Sequence of chain 17.C:
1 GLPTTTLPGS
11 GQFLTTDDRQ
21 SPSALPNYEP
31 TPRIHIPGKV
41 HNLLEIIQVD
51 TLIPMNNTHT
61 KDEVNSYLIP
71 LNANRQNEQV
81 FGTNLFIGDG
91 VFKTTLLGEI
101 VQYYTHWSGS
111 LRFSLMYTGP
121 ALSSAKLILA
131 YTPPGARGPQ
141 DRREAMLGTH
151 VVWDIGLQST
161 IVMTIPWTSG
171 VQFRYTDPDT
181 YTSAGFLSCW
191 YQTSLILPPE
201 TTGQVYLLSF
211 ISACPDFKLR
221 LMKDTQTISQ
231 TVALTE

Binding-site contacts:
Ligand atom C5B contacts residue TYR152 of chain 17.A at 3.5 Å (hydrophobic).
Ligand atom C1C contacts residue TYR128 of chain 17.A at 3.5 Å (hydrophobic).
Ligand atom O1A contacts residue PRO174 of chain 17.A at 3.5 Å.
Ligand atom CM4 contacts residue VAL176 of chain 17.A at 3.8 Å (hydrophobic).
Ligand atom C2A contacts residue PHE186 of chain 17.A at 3.5 Å (hydrophobic).
Ligand atom C2A contacts residue TYR152 of chain 17.A at 3.7 Å (hydrophobic).
Ligand atom F3 contacts residue SER175 of chain 17.A at 2.8 Å.
Ligand atom N1A contacts residue ALA24 of chain 17.C at 3.2 Å.
Ligand atom CM6 contacts residue VAL188 of chain 17.A at 3.8 Å (hydrophobic).
Ligand atom O1 contacts residue MET221 of chain 17.A at 3.7 Å.
Ligand atom F3 contacts residue MET151 of chain 17.A at 3.7 Å.
Ligand atom C4 contacts residue TYR197 of chain 17.A at 3.4 Å (hydrophobic).
Ligand atom N3A contacts residue TYR152 of chain 17.A at 3.8 Å.
Ligand atom CM4 contacts residue ALA150 of chain 17.A at 3.6 Å (hydrophobic).
Ligand atom C2C contacts residue TYR128 of chain 17.A at 3.2 Å (hydrophobic).
Ligand atom F3 contacts residue ALA150 of chain 17.A at 2.7 Å.
Ligand atom C1C contacts residue TYR197 of chain 17.A at 3.5 Å (hydrophobic).
Ligand atom CM2 contacts residue MET224 of chain 17.A at 3.5 Å (hydrophobic).
Ligand atom F1 contacts residue MET224 of chain 17.A at 3.6 Å.
Ligand atom CM2 contacts residue ILE104 of chain 17.A at 3.6 Å (hydrophobic).
Ligand atom F3 contacts residue TYR152 of chain 17.A at 3.6 Å.
Ligand atom N1A contacts residue PRO174 of chain 17.A at 3.5 Å.
Ligand atom C6B contacts residue TYR152 of chain 17.A at 3.6 Å (hydrophobic).
Ligand atom F3 contacts residue PRO174 of chain 17.A at 2.9 Å.
Ligand atom F2 contacts residue VAL176 of chain 17.A at 2.7 Å.
Ligand atom C3C contacts residue TYR128 of chain 17.A at 3.3 Å (hydrophobic).
Ligand atom CM6 contacts residue TYR152 of chain 17.A at 3.4 Å (hydrophobic).
Ligand atom F1 contacts residue PHE186 of chain 17.A at 3.8 Å.
Ligand atom O1A contacts residue ALA24 of chain 17.C at 3.3 Å.
Ligand atom F3 contacts residue VAL176 of chain 17.A at 3.6 Å.
Ligand atom C3A contacts residue PHE186 of chain 17.A at 3.7 Å (hydrophobic).
Ligand atom N3A contacts residue PHE186 of chain 17.A at 3.4 Å.
Ligand atom C3 contacts residue LEU106 of chain 17.A at 3.8 Å (hydrophobic).
Ligand atom C2C contacts residue ILE104 of chain 17.A at 3.8 Å (hydrophobic).
Ligand atom F1 contacts residue ALA150 of chain 17.A at 3.8 Å.
Ligand atom CM3 contacts residue ASN219 of chain 17.A at 3.8 Å.
Ligand atom C2B contacts residue ILE104 of chain 17.A at 3.8 Å (hydrophobic).
Ligand atom CM2 contacts residue TYR128 of chain 17.A at 3.4 Å (hydrophobic).
Ligand atom C3B contacts residue MET224 of chain 17.A at 3.6 Å (hydrophobic).
Ligand atom CM6 contacts residue LEU25 of chain 17.C at 3.8 Å (hydrophobic).

Sequence of chain 17.A:
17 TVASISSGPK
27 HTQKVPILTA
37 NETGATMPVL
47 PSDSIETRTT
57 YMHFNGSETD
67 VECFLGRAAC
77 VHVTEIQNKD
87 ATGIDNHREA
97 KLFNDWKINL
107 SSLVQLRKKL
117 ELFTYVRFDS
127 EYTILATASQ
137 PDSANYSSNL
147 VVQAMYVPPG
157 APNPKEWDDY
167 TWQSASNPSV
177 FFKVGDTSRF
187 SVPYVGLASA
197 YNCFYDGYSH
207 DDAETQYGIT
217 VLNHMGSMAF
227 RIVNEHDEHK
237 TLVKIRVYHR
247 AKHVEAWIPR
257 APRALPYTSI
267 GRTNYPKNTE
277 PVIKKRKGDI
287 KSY

Sequence of chain 18.C:
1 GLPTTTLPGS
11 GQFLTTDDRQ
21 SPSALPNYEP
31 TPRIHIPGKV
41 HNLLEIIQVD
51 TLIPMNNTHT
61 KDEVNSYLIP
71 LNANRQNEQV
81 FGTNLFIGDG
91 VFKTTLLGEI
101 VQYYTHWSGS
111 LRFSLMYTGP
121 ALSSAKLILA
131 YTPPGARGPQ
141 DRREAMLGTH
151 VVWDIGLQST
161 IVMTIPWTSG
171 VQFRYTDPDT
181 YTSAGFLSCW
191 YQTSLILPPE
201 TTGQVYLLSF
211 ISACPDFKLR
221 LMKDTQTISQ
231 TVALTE

The protein below binds the small molecule below.
Small molecule (SMILES): Cc1cc(CCCOc2c(C)cc(-c3noc(C(F)(F)F)n3)cc2C)on1